Sequence of chain 4.A:
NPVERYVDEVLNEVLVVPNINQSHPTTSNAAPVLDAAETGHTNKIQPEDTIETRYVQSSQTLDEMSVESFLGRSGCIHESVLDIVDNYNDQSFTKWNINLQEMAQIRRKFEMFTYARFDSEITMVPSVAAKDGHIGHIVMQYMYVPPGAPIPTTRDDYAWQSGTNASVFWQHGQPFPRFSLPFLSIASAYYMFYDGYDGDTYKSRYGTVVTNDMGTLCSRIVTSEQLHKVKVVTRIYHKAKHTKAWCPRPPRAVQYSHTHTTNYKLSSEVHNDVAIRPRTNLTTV

This small molecule binds to this protein.
Small molecule (SMILES): Cc1cc(CCCOc2c(C)cc(-c3nnn(C)n3)cc2C)on1

Binding-site contacts:
Ligand atom CM2 contacts residue ILE77 of chain 4.A at 3.8 Å (hydrophobic).
Ligand atom N3A contacts residue PHE179 of chain 4.A at 3.7 Å.
Ligand atom C5 contacts residue MET214 of chain 4.A at 3.4 Å (hydrophobic).
Ligand atom C4 contacts residue LEU100 of chain 4.A at 3.9 Å (hydrophobic).
Ligand atom N4A contacts residue TYR144 of chain 4.A at 3.7 Å.
Ligand atom O1B contacts residue ILE98 of chain 4.A at 3.2 Å.
Ligand atom C5B contacts residue TYR144 of chain 4.A at 3.8 Å (hydrophobic).
Ligand atom C1B contacts residue ILE98 of chain 4.A at 3.7 Å (hydrophobic).
Ligand atom C6B contacts residue ILE98 of chain 4.A at 3.8 Å (hydrophobic).
Ligand atom O1 contacts residue LEU100 of chain 4.A at 3.7 Å.
Ligand atom CM4 contacts residue TYR144 of chain 4.A at 3.8 Å (hydrophobic).
Ligand atom CM4 contacts residue ALA166 of chain 4.A at 3.1 Å (hydrophobic).
Ligand atom N5A contacts residue LEU217 of chain 4.A at 3.6 Å.
Ligand atom N2 contacts residue MET214 of chain 4.A at 3.8 Å.
Ligand atom C2A contacts residue LEU217 of chain 4.A at 4.0 Å (hydrophobic).
Ligand atom CM4 contacts residue VAL168 of chain 4.A at 3.9 Å (hydrophobic).
Ligand atom C4 contacts residue MET214 of chain 4.A at 3.7 Å (hydrophobic).
Ligand atom CM6 contacts residue LEU184 of chain 4.A at 3.7 Å (hydrophobic).
Ligand atom CM6 contacts residue LEU181 of chain 4.A at 3.8 Å (hydrophobic).
Ligand atom C3 contacts residue LEU100 of chain 4.A at 3.8 Å (hydrophobic).
Ligand atom O1 contacts residue MET214 of chain 4.A at 3.2 Å.
Ligand atom C1C contacts residue MET214 of chain 4.A at 3.2 Å (hydrophobic).
Ligand atom C5B contacts residue LEU181 of chain 4.A at 3.6 Å (hydrophobic).
Ligand atom C4 contacts residue TYR190 of chain 4.A at 3.7 Å (hydrophobic).
Ligand atom CM3 contacts residue TYR190 of chain 4.A at 3.6 Å (hydrophobic).
Ligand atom CM4 contacts residue TYR142 of chain 4.A at 3.7 Å (hydrophobic).
Ligand atom C2A contacts residue PHE179 of chain 4.A at 3.5 Å (hydrophobic).
Ligand atom CM6 contacts residue TYR144 of chain 4.A at 3.7 Å (hydrophobic).
Ligand atom N1A contacts residue LEU217 of chain 4.A at 3.3 Å.
Ligand atom C6B contacts residue LEU181 of chain 4.A at 3.5 Å (hydrophobic).
Ligand atom N2 contacts residue LEU100 of chain 4.A at 3.8 Å.
Ligand atom N1A contacts residue MET124 of chain 4.A at 3.6 Å.
Ligand atom N5A contacts residue PHE179 of chain 4.A at 3.3 Å.
Ligand atom N4A contacts residue PHE179 of chain 4.A at 3.5 Å.
Ligand atom C1B contacts residue LEU181 of chain 4.A at 4.0 Å (hydrophobic).
Ligand atom CM2 contacts residue ILE122 of chain 4.A at 3.8 Å (hydrophobic).
Ligand atom N3A contacts residue TYR144 of chain 4.A at 3.2 Å.
Ligand atom N5A contacts residue MET124 of chain 4.A at 3.9 Å.
Ligand atom N1A contacts residue PHE179 of chain 4.A at 3.3 Å.
Ligand atom C2B contacts residue ILE122 of chain 4.A at 4.0 Å (hydrophobic).